Binding-site contacts:
Ligand atom C8 contacts residue TYR46 of chain 1.B at 3.6 Å (hydrophobic).
Ligand atom O43 contacts residue TYR46 of chain 1.B at 3.3 Å (h-bond).
Ligand atom C15 contacts residue ASP48 of chain 1.B at 3.6 Å.
Ligand atom O36 contacts residue TYR46 of chain 1.B at 3.2 Å.
Ligand atom C24 contacts residue PHE182 of chain 1.B at 3.8 Å (hydrophobic).
Ligand atom C16 contacts residue GLN262 of chain 1.B at 3.3 Å.
Ligand atom C24 contacts residue ARG221 of chain 1.B at 3.5 Å.
Ligand atom O25 contacts residue PHE182 of chain 1.B at 3.1 Å (h-bond).
Ligand atom C39 contacts residue ARG45 of chain 1.B at 3.5 Å.
Ligand atom C1 contacts residue PHE182 of chain 1.B at 3.7 Å (hydrophobic).
Ligand atom N13 contacts residue ASP48 of chain 1.B at 3.0 Å (salt-bridge).
Ligand atom O26 contacts residue GLY220 of chain 1.B at 3.7 Å.
Ligand atom C24 contacts residue GLY220 of chain 1.B at 3.6 Å.
Ligand atom C2 contacts residue ALA217 of chain 1.B at 3.4 Å (hydrophobic).
Ligand atom C2 contacts residue ILE219 of chain 1.B at 3.8 Å (hydrophobic).
Ligand atom C19 contacts residue ARG24 of chain 1.B at 2.9 Å.
Ligand atom C32 contacts residue ARG47 of chain 1.B at 3.5 Å.
Ligand atom C27 contacts residue LYS120 of chain 1.B at 3.5 Å.
Ligand atom C18 contacts residue GLN262 of chain 1.B at 3.7 Å.
Ligand atom C18 contacts residue ARG24 of chain 1.B at 3.4 Å.
Ligand atom O25 contacts residue GLY220 of chain 1.B at 3.7 Å.
Ligand atom C27 contacts residue TYR46 of chain 1.B at 3.5 Å (hydrophobic).
Ligand atom O42 contacts residue SER216 of chain 1.B at 3.1 Å.
Ligand atom O36 contacts residue ARG47 of chain 1.B at 3.0 Å (salt-bridge).
Ligand atom C12 contacts residue ASP48 of chain 1.B at 3.6 Å.
Ligand atom C17 contacts residue GLN262 of chain 1.B at 3.5 Å.
Ligand atom C33 contacts residue ARG47 of chain 1.B at 3.6 Å.
Ligand atom O25 contacts residue ARG221 of chain 1.B at 3.5 Å (salt-bridge).
Ligand atom C1 contacts residue ALA217 of chain 1.B at 3.6 Å (hydrophobic).
Ligand atom O25 contacts residue GLN266 of chain 1.B at 3.0 Å (h-bond).
Ligand atom C17 contacts residue ASP48 of chain 1.B at 3.8 Å.
Ligand atom O43 contacts residue LYS120 of chain 1.B at 3.2 Å (salt-bridge).
Ligand atom C21 contacts residue ASP48 of chain 1.B at 3.7 Å.
Ligand atom O42 contacts residue LYS120 of chain 1.B at 3.1 Å (salt-bridge).
Ligand atom O26 contacts residue ARG221 of chain 1.B at 3.0 Å (salt-bridge).
Ligand atom C7 contacts residue TYR46 of chain 1.B at 3.8 Å (hydrophobic).
Ligand atom N10 contacts residue ASP48 of chain 1.B at 2.8 Å (salt-bridge).
Ligand atom C3 contacts residue ALA217 of chain 1.B at 3.5 Å (hydrophobic).
Ligand atom C31 contacts residue ARG47 of chain 1.B at 3.5 Å.
Ligand atom C5 contacts residue TYR46 of chain 1.B at 3.6 Å (hydrophobic).

The protein below binds the small molecule below.
Small molecule (SMILES): CCCCCN[C@H](O)[C@H](Cc1ccc(OCC(=O)O)c(C(=O)O)c1)N[C@@H](O)[C@H](Cc1ccccc1)N[C@@H](O)OC(C)(C)C

Sequence of chain 1.B:
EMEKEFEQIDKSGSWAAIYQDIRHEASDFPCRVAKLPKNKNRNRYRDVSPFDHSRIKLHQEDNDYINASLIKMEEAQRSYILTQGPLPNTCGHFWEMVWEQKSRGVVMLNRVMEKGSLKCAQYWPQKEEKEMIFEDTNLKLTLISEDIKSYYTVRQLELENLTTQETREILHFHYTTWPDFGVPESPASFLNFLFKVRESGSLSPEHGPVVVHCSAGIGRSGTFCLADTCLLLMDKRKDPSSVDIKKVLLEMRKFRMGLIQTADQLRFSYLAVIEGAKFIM